Binding-site contacts:
Ligand atom C1 contacts residue ASN58 of chain 1.G at 1.5 Å.
Ligand atom C5 contacts residue ASN58 of chain 1.G at 3.7 Å.
Ligand atom C7 contacts residue ASN58 of chain 1.G at 3.8 Å.
Ligand atom C3 contacts residue GLU57 of chain 1.G at 4.5 Å.
Ligand atom C2 contacts residue GLY489 of chain 1.G at 4.5 Å.
Ligand atom N2 contacts residue ASN58 of chain 1.G at 2.8 Å (h-bond).
Ligand atom O7 contacts residue GLY489 of chain 1.G at 3.4 Å (h-bond).
Ligand atom N2 contacts residue GLU57 of chain 1.G at 3.6 Å.
Ligand atom O7 contacts residue ASN58 of chain 1.G at 4.3 Å.
Ligand atom O5 contacts residue ASN58 of chain 1.G at 2.4 Å (h-bond).
Ligand atom N2 contacts residue GLY489 of chain 1.G at 3.7 Å.
Ligand atom C3 contacts residue ASN58 of chain 1.G at 3.7 Å.
Ligand atom C8 contacts residue SER490 of chain 1.G at 3.5 Å.
Ligand atom C7 contacts residue SER490 of chain 1.G at 4.3 Å.
Ligand atom C8 contacts residue GLY489 of chain 1.G at 3.2 Å.
Ligand atom C8 contacts residue GLU57 of chain 1.G at 3.4 Å.
Ligand atom C7 contacts residue GLY489 of chain 1.G at 3.2 Å.
Ligand atom O7 contacts residue SER490 of chain 1.G at 4.0 Å.
Ligand atom C2 contacts residue ASN58 of chain 1.G at 2.4 Å.
Ligand atom C2 contacts residue GLU57 of chain 1.G at 4.4 Å.
Ligand atom C1 contacts residue GLU57 of chain 1.G at 4.5 Å.
Ligand atom C7 contacts residue GLU57 of chain 1.G at 4.0 Å.
Ligand atom C4 contacts residue ASN58 of chain 1.G at 4.2 Å.

Sequence of chain 1.G:
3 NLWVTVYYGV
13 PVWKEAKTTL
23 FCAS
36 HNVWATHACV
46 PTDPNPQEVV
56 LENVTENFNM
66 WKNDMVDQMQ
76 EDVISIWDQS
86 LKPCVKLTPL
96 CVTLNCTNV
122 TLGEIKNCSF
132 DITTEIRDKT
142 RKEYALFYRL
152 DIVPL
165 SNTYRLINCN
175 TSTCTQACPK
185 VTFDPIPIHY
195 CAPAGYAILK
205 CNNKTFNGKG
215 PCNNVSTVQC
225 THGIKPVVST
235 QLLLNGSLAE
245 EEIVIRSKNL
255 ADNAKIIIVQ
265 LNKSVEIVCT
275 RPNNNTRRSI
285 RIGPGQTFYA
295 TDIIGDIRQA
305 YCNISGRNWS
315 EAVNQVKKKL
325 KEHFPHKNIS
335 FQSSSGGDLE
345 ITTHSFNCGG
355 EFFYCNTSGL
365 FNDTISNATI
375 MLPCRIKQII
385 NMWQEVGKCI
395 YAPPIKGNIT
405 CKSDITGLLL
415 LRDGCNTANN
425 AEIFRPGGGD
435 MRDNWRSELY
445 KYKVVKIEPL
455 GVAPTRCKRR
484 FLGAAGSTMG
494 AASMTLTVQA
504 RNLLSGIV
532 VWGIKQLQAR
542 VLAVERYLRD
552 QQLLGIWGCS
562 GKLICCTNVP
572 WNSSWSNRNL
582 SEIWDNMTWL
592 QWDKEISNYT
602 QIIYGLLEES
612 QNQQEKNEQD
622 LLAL

This small molecule binds to this protein.
Small molecule (SMILES): CC(=O)N[C@H]1[C@H](O[C@H]2[C@H](O)[C@@H](NC(C)=O)CO[C@@H]2CO)O[C@H](CO)[C@@H](O)[C@@H]1O